Sequence of chain 1.E:
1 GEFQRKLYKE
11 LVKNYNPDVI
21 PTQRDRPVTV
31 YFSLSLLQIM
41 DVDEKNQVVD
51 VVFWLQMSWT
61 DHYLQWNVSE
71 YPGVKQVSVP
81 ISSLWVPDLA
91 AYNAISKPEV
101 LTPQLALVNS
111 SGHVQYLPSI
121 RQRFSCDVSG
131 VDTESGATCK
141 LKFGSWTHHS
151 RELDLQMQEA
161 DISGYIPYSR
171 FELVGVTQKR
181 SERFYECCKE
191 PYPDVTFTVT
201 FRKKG

The protein below binds the small molecule below.
Small molecule (SMILES): O=C1C[C@@H](CCc2ccccc2)CN1

Binding-site contacts:
Ligand atom O01 contacts residue TYR116 of chain 1.E at 3.9 Å.
Ligand atom C09 contacts residue GLN122 of chain 1.E at 4.3 Å.
Ligand atom C04 contacts residue TYR116 of chain 1.E at 4.1 Å (hydrophobic).
Ligand atom C04 contacts residue MET57 of chain 1.E at 3.7 Å (hydrophobic).
Ligand atom O01 contacts residue PRO87 of chain 1.E at 3.8 Å.
Ligand atom C11 contacts residue GLN122 of chain 1.E at 2.7 Å.
Ligand atom C07 contacts residue LEU89 of chain 1.E at 3.9 Å (hydrophobic).
Ligand atom C09 contacts residue ALA90 of chain 1.E at 4.2 Å (hydrophobic).
Ligand atom C10 contacts residue PRO98 of chain 1.E at 3.5 Å (hydrophobic).
Ligand atom C11 contacts residue ALA91 of chain 1.E at 3.5 Å (hydrophobic).
Ligand atom N14 contacts residue PRO87 of chain 1.E at 3.3 Å (h-bond).
Ligand atom C08 contacts residue PRO98 of chain 1.E at 3.9 Å (hydrophobic).
Ligand atom C12 contacts residue ALA91 of chain 1.E at 4.5 Å (hydrophobic).
Ligand atom N14 contacts residue MET57 of chain 1.E at 3.6 Å (h-bond).
Ligand atom C07 contacts residue PRO98 of chain 1.E at 4.3 Å (hydrophobic).
Ligand atom C10 contacts residue GLN122 of chain 1.E at 3.0 Å.
Ligand atom C08 contacts residue ALA90 of chain 1.E at 4.4 Å (hydrophobic).
Ligand atom O01 contacts residue VAL86 of chain 1.E at 3.1 Å.
Ligand atom C02 contacts residue PRO87 of chain 1.E at 3.8 Å (hydrophobic).
Ligand atom C06 contacts residue LEU55 of chain 1.E at 3.9 Å (hydrophobic).
Ligand atom C09 contacts residue PRO98 of chain 1.E at 3.5 Å (hydrophobic).
Ligand atom C02 contacts residue TYR116 of chain 1.E at 3.9 Å (hydrophobic).
Ligand atom C13 contacts residue PRO87 of chain 1.E at 4.3 Å (hydrophobic).
Ligand atom C09 contacts residue LEU89 of chain 1.E at 3.7 Å (hydrophobic).
Ligand atom C03 contacts residue TYR116 of chain 1.E at 3.8 Å (hydrophobic).
Ligand atom C12 contacts residue PHE143 of chain 1.E at 3.9 Å (hydrophobic).
Ligand atom C02 contacts residue VAL86 of chain 1.E at 4.1 Å (hydrophobic).
Ligand atom C06 contacts residue ILE120 of chain 1.E at 4.1 Å (hydrophobic).
Ligand atom C05 contacts residue ILE120 of chain 1.E at 3.9 Å (hydrophobic).
Ligand atom C06 contacts residue LEU89 of chain 1.E at 4.1 Å (hydrophobic).
Ligand atom C11 contacts residue PRO98 of chain 1.E at 3.7 Å (hydrophobic).
Ligand atom C09 contacts residue ALA91 of chain 1.E at 4.0 Å (hydrophobic).
Ligand atom C12 contacts residue PRO98 of chain 1.E at 4.1 Å (hydrophobic).
Ligand atom C08 contacts residue LEU89 of chain 1.E at 3.2 Å (hydrophobic).
Ligand atom C13 contacts residue MET57 of chain 1.E at 3.5 Å (hydrophobic).
Ligand atom C12 contacts residue ILE120 of chain 1.E at 4.2 Å (hydrophobic).
Ligand atom C12 contacts residue GLN122 of chain 1.E at 3.7 Å.
Ligand atom C11 contacts residue PHE143 of chain 1.E at 4.1 Å (hydrophobic).
Ligand atom C13 contacts residue LEU89 of chain 1.E at 4.0 Å (hydrophobic).
Ligand atom C10 contacts residue ALA91 of chain 1.E at 3.5 Å (hydrophobic).